Binding-site contacts:
Ligand atom O4 contacts residue SER25 of chain 1.A at 3.5 Å (h-bond).
Ligand atom O2 contacts residue ARG95 of chain 1.A at 3.7 Å.
Ligand atom C2' contacts residue TRP157 of chain 1.A at 3.5 Å (hydrophobic).
Ligand atom N3 contacts residue SER25 of chain 1.A at 2.8 Å (h-bond).
Ligand atom N1 contacts residue TYR8 of chain 1.A at 3.4 Å.
Ligand atom C8 contacts residue LYS44 of chain 1.A at 2.3 Å.
Ligand atom C4 contacts residue SER25 of chain 1.A at 3.6 Å.
Ligand atom C7 contacts residue TYR63 of chain 1.A at 3.6 Å (hydrophobic).
Ligand atom C6 contacts residue TYR8 of chain 1.A at 3.6 Å (hydrophobic).
Ligand atom O3' contacts residue ARG10 of chain 1.A at 3.3 Å (salt-bridge).
Ligand atom C6 contacts residue LYS44 of chain 1.A at 2.3 Å.
Ligand atom C7 contacts residue LYS44 of chain 1.A at 1.2 Å.
Ligand atom O3' contacts residue ILE97 of chain 1.A at 3.6 Å.
Ligand atom C2 contacts residue TYR8 of chain 1.A at 3.3 Å (hydrophobic).
Ligand atom C5' contacts residue TYR96 of chain 1.G at 3.6 Å (hydrophobic).
Ligand atom O4 contacts residue LEU67 of chain 1.A at 3.5 Å.
Ligand atom C8A contacts residue TYR8 of chain 1.A at 3.5 Å (hydrophobic).
Ligand atom C2' contacts residue TYR96 of chain 1.G at 3.7 Å (hydrophobic).
Ligand atom C5' contacts residue TYR153 of chain 1.A at 3.3 Å (hydrophobic).
Ligand atom C1' contacts residue TYR8 of chain 1.A at 3.6 Å (hydrophobic).
Ligand atom C2 contacts residue SER25 of chain 1.A at 3.7 Å.
Ligand atom C4A contacts residue TYR8 of chain 1.A at 3.3 Å (hydrophobic).
Ligand atom O2 contacts residue TYR8 of chain 1.A at 3.5 Å.
Ligand atom O4' contacts residue ARG95 of chain 1.A at 3.1 Å (salt-bridge).
Ligand atom C8 contacts residue HIS59 of chain 1.A at 3.6 Å.
Ligand atom N3 contacts residue TYR8 of chain 1.A at 3.7 Å.
Ligand atom C4 contacts residue TYR8 of chain 1.A at 3.4 Å (hydrophobic).
Ligand atom O2 contacts residue SER25 of chain 1.A at 3.7 Å.
Ligand atom N8 contacts residue TYR8 of chain 1.A at 3.5 Å.
Ligand atom O2' contacts residue TYR96 of chain 1.G at 2.9 Å (h-bond).
Ligand atom N5 contacts residue LYS44 of chain 1.A at 3.5 Å (salt-bridge).
Ligand atom C3' contacts residue ARG10 of chain 1.A at 3.5 Å.
Ligand atom O3' contacts residue ARG95 of chain 1.A at 3.0 Å (salt-bridge).
Ligand atom C8 contacts residue TYR8 of chain 1.A at 3.5 Å (hydrophobic).
Ligand atom N5 contacts residue TYR8 of chain 1.A at 3.4 Å.
Ligand atom C1' contacts residue TRP157 of chain 1.A at 3.3 Å (hydrophobic).
Ligand atom C2 contacts residue ARG10 of chain 1.A at 3.6 Å.
Ligand atom O2 contacts residue ARG10 of chain 1.A at 2.7 Å (salt-bridge).
Ligand atom O4' contacts residue ARG10 of chain 1.A at 2.9 Å (salt-bridge).
Ligand atom C4' contacts residue TYR96 of chain 1.G at 3.6 Å (hydrophobic).

Sequence of chain 1.A:
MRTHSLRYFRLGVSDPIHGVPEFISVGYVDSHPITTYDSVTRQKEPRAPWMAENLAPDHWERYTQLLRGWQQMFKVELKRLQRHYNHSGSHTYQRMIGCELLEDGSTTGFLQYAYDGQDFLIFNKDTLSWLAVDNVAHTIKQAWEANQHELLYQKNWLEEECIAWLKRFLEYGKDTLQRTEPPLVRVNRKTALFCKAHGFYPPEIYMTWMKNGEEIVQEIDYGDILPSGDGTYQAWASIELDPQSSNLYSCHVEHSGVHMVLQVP

Sequence of chain 1.H:
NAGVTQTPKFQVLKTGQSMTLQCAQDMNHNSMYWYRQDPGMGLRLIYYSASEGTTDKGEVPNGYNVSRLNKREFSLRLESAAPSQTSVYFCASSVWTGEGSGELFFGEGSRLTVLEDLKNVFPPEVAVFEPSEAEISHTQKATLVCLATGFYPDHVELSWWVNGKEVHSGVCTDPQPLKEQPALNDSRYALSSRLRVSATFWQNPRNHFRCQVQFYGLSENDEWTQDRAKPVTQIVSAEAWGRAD

Sequence of chain 1.G:
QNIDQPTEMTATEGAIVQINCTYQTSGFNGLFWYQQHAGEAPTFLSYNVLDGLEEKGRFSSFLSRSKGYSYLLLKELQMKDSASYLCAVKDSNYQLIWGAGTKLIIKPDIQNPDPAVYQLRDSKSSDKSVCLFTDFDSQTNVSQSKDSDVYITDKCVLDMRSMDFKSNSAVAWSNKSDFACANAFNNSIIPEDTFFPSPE

A protein and the small-molecule ligand that binds it are described below.
Small molecule (SMILES): CC/C=N/c1c(NC[C@H](O)[C@H](O)[C@H](O)CO)[nH]c(=O)[nH]c1=O